A protein and the small-molecule ligand that binds it are described below.
Small molecule (SMILES): CC(=O)N[C@H]1[C@H](O[C@H]2[C@H](O)[C@@H](NC(C)=O)CO[C@@H]2CO)O[C@H](CO)[C@@H](O)[C@@H]1O

Sequence of chain 1.A:
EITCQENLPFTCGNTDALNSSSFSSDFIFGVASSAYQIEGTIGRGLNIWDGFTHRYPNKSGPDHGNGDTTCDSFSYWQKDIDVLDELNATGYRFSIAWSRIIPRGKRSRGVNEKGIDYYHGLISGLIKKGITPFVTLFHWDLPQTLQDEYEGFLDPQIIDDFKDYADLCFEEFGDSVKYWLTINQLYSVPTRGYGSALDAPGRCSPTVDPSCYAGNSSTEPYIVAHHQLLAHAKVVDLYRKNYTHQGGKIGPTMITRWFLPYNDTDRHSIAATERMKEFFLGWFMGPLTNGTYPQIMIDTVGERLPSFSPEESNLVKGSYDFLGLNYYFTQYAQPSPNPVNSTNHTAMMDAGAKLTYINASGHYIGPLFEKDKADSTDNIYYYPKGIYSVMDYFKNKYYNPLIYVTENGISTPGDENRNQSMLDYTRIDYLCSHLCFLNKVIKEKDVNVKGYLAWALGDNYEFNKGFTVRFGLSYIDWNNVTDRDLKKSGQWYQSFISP

Binding-site contacts:
Ligand atom O7 contacts residue ASN361 of chain 1.A at 3.6 Å.
Ligand atom N2 contacts residue SER363 of chain 1.A at 3.0 Å (h-bond).
Ligand atom O5 contacts residue SER363 of chain 1.A at 4.2 Å.
Ligand atom C3 contacts residue ASN361 of chain 1.A at 3.8 Å.
Ligand atom O7 contacts residue PRO263 of chain 1.A at 4.5 Å.
Ligand atom O6 contacts residue HIS365 of chain 1.A at 4.0 Å.
Ligand atom C2 contacts residue ASP266 of chain 1.A at 4.2 Å.
Ligand atom C1 contacts residue SER363 of chain 1.A at 3.1 Å.
Ligand atom C8 contacts residue ASN265 of chain 1.A at 3.5 Å.
Ligand atom C7 contacts residue ASN361 of chain 1.A at 3.5 Å.
Ligand atom O7 contacts residue ASP266 of chain 1.A at 3.0 Å (salt-bridge).
Ligand atom O7 contacts residue ASN265 of chain 1.A at 3.5 Å.
Ligand atom C5 contacts residue ASN361 of chain 1.A at 3.6 Å.
Ligand atom C7 contacts residue TYR264 of chain 1.A at 4.0 Å (hydrophobic).
Ligand atom C6 contacts residue HIS365 of chain 1.A at 3.5 Å.
Ligand atom C7 contacts residue ASN265 of chain 1.A at 4.0 Å.
Ligand atom C5 contacts residue SER363 of chain 1.A at 4.3 Å.
Ligand atom C4 contacts residue ASN361 of chain 1.A at 4.2 Å.
Ligand atom C3 contacts residue ASP266 of chain 1.A at 4.5 Å.
Ligand atom C8 contacts residue SER363 of chain 1.A at 4.3 Å.
Ligand atom C7 contacts residue SER363 of chain 1.A at 4.1 Å.
Ligand atom C2 contacts residue SER363 of chain 1.A at 3.4 Å.
Ligand atom C5 contacts residue HIS365 of chain 1.A at 3.8 Å.
Ligand atom O5 contacts residue ASN361 of chain 1.A at 2.4 Å (h-bond).
Ligand atom C7 contacts residue ASP266 of chain 1.A at 4.0 Å.
Ligand atom C1 contacts residue HIS365 of chain 1.A at 3.8 Å.
Ligand atom O5 contacts residue HIS365 of chain 1.A at 3.5 Å (h-bond).
Ligand atom O5 contacts residue TYR334 of chain 1.A at 4.2 Å.
Ligand atom C8 contacts residue TYR264 of chain 1.A at 4.1 Å (hydrophobic).
Ligand atom O7 contacts residue TYR264 of chain 1.A at 3.8 Å.
Ligand atom C1 contacts residue ASN361 of chain 1.A at 1.4 Å.
Ligand atom C8 contacts residue ASP266 of chain 1.A at 4.2 Å.
Ligand atom O3 contacts residue ASP266 of chain 1.A at 3.8 Å.
Ligand atom N2 contacts residue ASN361 of chain 1.A at 2.9 Å (h-bond).
Ligand atom C3 contacts residue SER363 of chain 1.A at 3.6 Å.
Ligand atom C2 contacts residue ASN361 of chain 1.A at 2.4 Å.
Ligand atom C8 contacts residue ALA362 of chain 1.A at 3.8 Å (hydrophobic).